A protein and the small-molecule ligand that binds it are described below.
Small molecule (SMILES): O=c1ccn([C@@H]2O[C@H](CO[P](=O)(O)O[P](=O)(O)O[C@H]3OC[C@@H](O)[C@H](O)[C@H]3O)[C@@H](O)[C@H]2O)c(=O)[nH]1

Sequence of chain 1.F:
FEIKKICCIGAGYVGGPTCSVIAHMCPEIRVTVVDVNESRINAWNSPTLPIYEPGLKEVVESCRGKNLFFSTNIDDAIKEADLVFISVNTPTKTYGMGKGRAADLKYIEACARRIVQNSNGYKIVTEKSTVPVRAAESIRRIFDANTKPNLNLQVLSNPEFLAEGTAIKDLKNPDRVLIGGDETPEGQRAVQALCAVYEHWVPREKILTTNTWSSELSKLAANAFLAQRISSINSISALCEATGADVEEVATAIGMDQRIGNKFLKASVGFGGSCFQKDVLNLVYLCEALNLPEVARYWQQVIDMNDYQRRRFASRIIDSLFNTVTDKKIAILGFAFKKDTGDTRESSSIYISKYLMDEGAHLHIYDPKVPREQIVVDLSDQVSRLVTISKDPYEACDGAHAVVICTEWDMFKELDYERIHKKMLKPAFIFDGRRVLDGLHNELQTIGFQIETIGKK

Sequence of chain 1.E:
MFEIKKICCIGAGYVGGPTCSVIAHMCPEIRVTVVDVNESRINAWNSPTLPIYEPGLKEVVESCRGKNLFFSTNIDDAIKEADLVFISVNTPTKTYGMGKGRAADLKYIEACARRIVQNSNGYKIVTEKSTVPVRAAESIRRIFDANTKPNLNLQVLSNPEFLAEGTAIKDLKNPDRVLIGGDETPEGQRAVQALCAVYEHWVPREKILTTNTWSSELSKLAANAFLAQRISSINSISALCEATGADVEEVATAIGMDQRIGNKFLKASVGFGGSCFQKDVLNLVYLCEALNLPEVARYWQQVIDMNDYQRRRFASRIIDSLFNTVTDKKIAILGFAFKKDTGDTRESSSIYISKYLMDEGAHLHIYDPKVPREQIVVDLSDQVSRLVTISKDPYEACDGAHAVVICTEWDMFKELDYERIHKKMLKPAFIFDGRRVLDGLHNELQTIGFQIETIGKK

Binding-site contacts:
Ligand atom C4 contacts residue LYS267 of chain 1.E at 3.6 Å.
Ligand atom O3B contacts residue ALA164 of chain 1.E at 3.5 Å.
Ligand atom O2A contacts residue PHE265 of chain 1.E at 3.3 Å.
Ligand atom O4' contacts residue LEU163 of chain 1.E at 2.9 Å (h-bond).
Ligand atom O4' contacts residue LYS220 of chain 1.E at 3.0 Å (salt-bridge).
Ligand atom O2' contacts residue ARG260 of chain 1.F at 2.7 Å (salt-bridge).
Ligand atom O3' contacts residue PHE162 of chain 1.E at 2.7 Å (h-bond).
Ligand atom O4 contacts residue LYS267 of chain 1.E at 3.1 Å (salt-bridge).
Ligand atom PA contacts residue LYS339 of chain 1.E at 3.6 Å.
Ligand atom C4D contacts residue GLY273 of chain 1.E at 3.4 Å.
Ligand atom C6 contacts residue ILE231 of chain 1.E at 3.4 Å (hydrophobic).
Ligand atom O2D contacts residue ARG442 of chain 1.E at 2.8 Å (salt-bridge).
Ligand atom C3D contacts residue PHE338 of chain 1.E at 3.3 Å (hydrophobic).
Ligand atom O3D contacts residue GLY273 of chain 1.E at 2.9 Å (h-bond).
Ligand atom C3' contacts residue LEU163 of chain 1.E at 3.2 Å (hydrophobic).
Ligand atom O4' contacts residue GLU161 of chain 1.E at 3.1 Å (salt-bridge).
Ligand atom C4' contacts residue LEU163 of chain 1.E at 3.4 Å (hydrophobic).
Ligand atom O3D contacts residue PHE338 of chain 1.E at 2.5 Å (h-bond).
Ligand atom C3' contacts residue PHE162 of chain 1.E at 3.3 Å (hydrophobic).
Ligand atom O1A contacts residue LYS339 of chain 1.E at 2.8 Å (salt-bridge).
Ligand atom O2A contacts residue PHE277 of chain 1.E at 3.6 Å.
Ligand atom O4 contacts residue LEU266 of chain 1.E at 3.5 Å (h-bond).
Ligand atom O4D contacts residue ILE231 of chain 1.E at 3.2 Å.
Ligand atom O4D contacts residue PHE272 of chain 1.E at 3.4 Å.
Ligand atom O4 contacts residue PHE265 of chain 1.E at 3.2 Å.
Ligand atom O3A contacts residue LYS339 of chain 1.E at 3.3 Å (salt-bridge).
Ligand atom C5' contacts residue CYS276 of chain 1.E at 3.5 Å (hydrophobic).
Ligand atom O2B contacts residue PHE338 of chain 1.E at 3.5 Å.
Ligand atom O1B contacts residue PHE338 of chain 1.E at 3.4 Å.
Ligand atom O2 contacts residue SER269 of chain 1.E at 2.9 Å (h-bond).
Ligand atom O2B contacts residue ALA164 of chain 1.E at 3.5 Å.
Ligand atom N3 contacts residue LYS267 of chain 1.E at 2.8 Å (salt-bridge).
Ligand atom O5' contacts residue CYS276 of chain 1.E at 3.2 Å.
Ligand atom O2D contacts residue LYS339 of chain 1.E at 3.5 Å.
Ligand atom O3' contacts residue ARG260 of chain 1.F at 2.9 Å (salt-bridge).
Ligand atom O4' contacts residue PHE162 of chain 1.E at 3.3 Å (h-bond).
Ligand atom O2B contacts residue GLU165 of chain 1.E at 2.7 Å (salt-bridge).
Ligand atom C2 contacts residue ILE231 of chain 1.E at 3.4 Å (hydrophobic).
Ligand atom N1 contacts residue ILE231 of chain 1.E at 3.2 Å.
Ligand atom O2D contacts residue PHE338 of chain 1.E at 3.5 Å (h-bond).